The small molecule below binds the protein below.
Small molecule (SMILES): O=C(c1ccc(F)c(O)c1)c1cccc(-c2ccc(O)c(O)c2)n1

Sequence of chain 3.A:
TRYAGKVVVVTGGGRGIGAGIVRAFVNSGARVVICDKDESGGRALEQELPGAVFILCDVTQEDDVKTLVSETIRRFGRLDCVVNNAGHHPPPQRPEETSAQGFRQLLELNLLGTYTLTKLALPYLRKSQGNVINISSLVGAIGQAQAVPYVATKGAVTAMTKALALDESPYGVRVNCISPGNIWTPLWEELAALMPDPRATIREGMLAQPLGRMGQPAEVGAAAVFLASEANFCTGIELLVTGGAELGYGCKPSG

Sequence of chain 2.A:
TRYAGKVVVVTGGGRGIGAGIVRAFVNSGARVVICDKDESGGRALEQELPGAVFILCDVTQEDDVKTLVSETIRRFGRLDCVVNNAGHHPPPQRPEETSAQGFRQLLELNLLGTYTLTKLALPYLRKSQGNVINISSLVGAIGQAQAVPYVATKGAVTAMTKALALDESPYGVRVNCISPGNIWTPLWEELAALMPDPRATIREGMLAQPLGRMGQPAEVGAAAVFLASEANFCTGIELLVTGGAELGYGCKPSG

Binding-site contacts:
Ligand atom O contacts residue GLN152 of chain 2.A at 3.7 Å.
Ligand atom C16 contacts residue GLN150 of chain 2.A at 3.5 Å.
Ligand atom C11 contacts residue ASN188 of chain 2.A at 3.5 Å.
Ligand atom C15 contacts residue NAD1 of chain 2.B at 3.7 Å.
Ligand atom C7 contacts residue TRP194 of chain 2.A at 3.4 Å (hydrophobic).
Ligand atom C15 contacts residue TYR156 of chain 2.A at 3.5 Å (hydrophobic).
Ligand atom O1 contacts residue LEU197 of chain 2.A at 3.7 Å.
Ligand atom O3 contacts residue ALA151 of chain 2.A at 2.8 Å (h-bond).
Ligand atom C14 contacts residue NAD1 of chain 2.B at 3.2 Å.
Ligand atom F contacts residue PRO186 of chain 2.A at 3.7 Å.
Ligand atom O contacts residue ALA151 of chain 2.A at 3.1 Å (h-bond).
Ligand atom C17 contacts residue ALA151 of chain 2.A at 3.7 Å (hydrophobic).
Ligand atom C6 contacts residue TRP194 of chain 2.A at 3.3 Å (hydrophobic).
Ligand atom F contacts residue TYR255 of chain 3.A at 2.9 Å.
Ligand atom C15 contacts residue HIS95 of chain 2.A at 3.5 Å.
Ligand atom C6 contacts residue LEU197 of chain 2.A at 3.8 Å (hydrophobic).
Ligand atom O3 contacts residue GLN152 of chain 2.A at 3.4 Å (h-bond).
Ligand atom C13 contacts residue SER143 of chain 2.A at 3.7 Å.
Ligand atom F contacts residue SER143 of chain 2.A at 2.9 Å.
Ligand atom O2 contacts residue TYR156 of chain 2.A at 2.4 Å (h-bond).
Ligand atom C9 contacts residue HIS95 of chain 2.A at 3.7 Å.
Ligand atom C contacts residue PRO98 of chain 2.A at 3.7 Å (hydrophobic).
Ligand atom O1 contacts residue LEU193 of chain 2.A at 3.8 Å.
Ligand atom O1 contacts residue HIS95 of chain 2.A at 3.5 Å.
Ligand atom C12 contacts residue TYR255 of chain 3.A at 3.6 Å (hydrophobic).
Ligand atom O3 contacts residue ALA153 of chain 2.A at 3.7 Å.
Ligand atom C16 contacts residue HIS95 of chain 2.A at 3.7 Å.
Ligand atom C13 contacts residue TYR255 of chain 3.A at 3.7 Å (hydrophobic).
Ligand atom F contacts residue NAD1 of chain 2.B at 3.7 Å.
Ligand atom C13 contacts residue NAD1 of chain 2.B at 3.4 Å.
Ligand atom O2 contacts residue NAD1 of chain 2.B at 2.9 Å.
Ligand atom C14 contacts residue TYR156 of chain 2.A at 3.4 Å (hydrophobic).
Ligand atom F contacts residue VAL145 of chain 2.A at 3.5 Å.
Ligand atom C14 contacts residue SER143 of chain 2.A at 3.5 Å.
Ligand atom C8 contacts residue LEU197 of chain 2.A at 3.6 Å (hydrophobic).
Ligand atom C7 contacts residue LEU197 of chain 2.A at 3.6 Å (hydrophobic).
Ligand atom O2 contacts residue SER143 of chain 2.A at 2.6 Å (h-bond).
Ligand atom C12 contacts residue ASN188 of chain 2.A at 3.4 Å.
Ligand atom O3 contacts residue GLN150 of chain 2.A at 3.7 Å.
Ligand atom O3 contacts residue HIS95 of chain 2.A at 3.6 Å.